Sequence of chain 1.B:
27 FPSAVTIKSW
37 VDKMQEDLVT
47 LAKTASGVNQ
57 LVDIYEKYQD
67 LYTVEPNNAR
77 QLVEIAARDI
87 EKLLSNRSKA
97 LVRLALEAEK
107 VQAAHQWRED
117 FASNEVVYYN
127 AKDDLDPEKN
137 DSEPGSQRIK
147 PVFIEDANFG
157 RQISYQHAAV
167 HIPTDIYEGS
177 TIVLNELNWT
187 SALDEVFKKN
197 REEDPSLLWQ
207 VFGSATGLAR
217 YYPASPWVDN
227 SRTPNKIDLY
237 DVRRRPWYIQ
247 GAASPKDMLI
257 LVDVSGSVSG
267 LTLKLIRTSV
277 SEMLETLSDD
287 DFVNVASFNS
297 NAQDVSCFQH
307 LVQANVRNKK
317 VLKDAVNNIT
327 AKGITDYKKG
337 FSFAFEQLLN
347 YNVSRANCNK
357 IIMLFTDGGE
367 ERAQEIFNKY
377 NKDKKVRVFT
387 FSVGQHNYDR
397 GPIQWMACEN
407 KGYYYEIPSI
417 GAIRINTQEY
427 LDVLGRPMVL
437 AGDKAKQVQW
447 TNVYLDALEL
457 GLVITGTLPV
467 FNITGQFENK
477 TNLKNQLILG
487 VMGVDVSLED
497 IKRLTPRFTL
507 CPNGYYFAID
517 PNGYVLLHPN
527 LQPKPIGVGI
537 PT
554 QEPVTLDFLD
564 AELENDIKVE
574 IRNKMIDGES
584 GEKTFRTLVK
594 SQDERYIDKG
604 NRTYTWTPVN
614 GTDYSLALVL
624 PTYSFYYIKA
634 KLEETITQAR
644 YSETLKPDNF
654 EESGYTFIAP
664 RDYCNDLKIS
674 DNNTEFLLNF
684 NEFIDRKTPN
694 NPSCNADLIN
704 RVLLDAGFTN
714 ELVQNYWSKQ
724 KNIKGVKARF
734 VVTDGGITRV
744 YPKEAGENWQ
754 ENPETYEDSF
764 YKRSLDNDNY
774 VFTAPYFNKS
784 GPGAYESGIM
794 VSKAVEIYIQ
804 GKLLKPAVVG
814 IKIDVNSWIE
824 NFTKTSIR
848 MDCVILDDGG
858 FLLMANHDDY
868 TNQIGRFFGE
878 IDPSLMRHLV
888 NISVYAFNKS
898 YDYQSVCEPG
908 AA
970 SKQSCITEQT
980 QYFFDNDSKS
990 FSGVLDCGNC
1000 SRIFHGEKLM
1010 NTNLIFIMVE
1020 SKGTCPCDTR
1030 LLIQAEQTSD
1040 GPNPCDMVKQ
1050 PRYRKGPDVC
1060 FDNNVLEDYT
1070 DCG

Binding-site contacts:
Ligand atom O7 contacts residue LEU44 of chain 1.B at 3.7 Å.
Ligand atom C7 contacts residue ASP43 of chain 1.B at 3.6 Å.
Ligand atom N2 contacts residue ASN824 of chain 1.B at 3.5 Å (h-bond).
Ligand atom O4 contacts residue ASP43 of chain 1.B at 3.9 Å.
Ligand atom O7 contacts residue ASP43 of chain 1.B at 2.8 Å (salt-bridge).
Ligand atom O5 contacts residue ASP43 of chain 1.B at 2.8 Å (salt-bridge).
Ligand atom C5 contacts residue ASN824 of chain 1.B at 3.1 Å.
Ligand atom C8 contacts residue ILE816 of chain 1.B at 3.8 Å (hydrophobic).
Ligand atom O7 contacts residue LEU47 of chain 1.B at 3.3 Å.
Ligand atom O6 contacts residue THR46 of chain 1.B at 3.8 Å.
Ligand atom O4 contacts residue THR50 of chain 1.B at 4.2 Å.
Ligand atom C7 contacts residue SER820 of chain 1.B at 3.9 Å.
Ligand atom O5 contacts residue GLU823 of chain 1.B at 3.2 Å (salt-bridge).
Ligand atom O6 contacts residue THR50 of chain 1.B at 4.3 Å.
Ligand atom C7 contacts residue LEU47 of chain 1.B at 3.6 Å (hydrophobic).
Ligand atom C3 contacts residue ASN824 of chain 1.B at 3.5 Å.
Ligand atom C6 contacts residue ASP43 of chain 1.B at 3.2 Å.
Ligand atom N2 contacts residue SER820 of chain 1.B at 3.2 Å (h-bond).
Ligand atom C3 contacts residue ASP43 of chain 1.B at 3.6 Å.
Ligand atom O3 contacts residue ASP43 of chain 1.B at 3.1 Å (salt-bridge).
Ligand atom C2 contacts residue SER820 of chain 1.B at 4.1 Å.
Ligand atom C6 contacts residue LYS827 of chain 1.B at 3.9 Å.
Ligand atom C1 contacts residue ASP43 of chain 1.B at 3.7 Å.
Ligand atom C1 contacts residue GLU823 of chain 1.B at 3.5 Å.
Ligand atom C4 contacts residue ASN824 of chain 1.B at 3.3 Å.
Ligand atom O3 contacts residue LEU47 of chain 1.B at 3.3 Å.
Ligand atom O6 contacts residue ASP43 of chain 1.B at 4.3 Å.
Ligand atom C5 contacts residue ASP43 of chain 1.B at 3.4 Å.
Ligand atom C6 contacts residue ASN824 of chain 1.B at 3.1 Å.
Ligand atom C8 contacts residue TRP821 of chain 1.B at 3.6 Å (hydrophobic).
Ligand atom N2 contacts residue ASP43 of chain 1.B at 3.9 Å.
Ligand atom C1 contacts residue SER820 of chain 1.B at 3.9 Å.
Ligand atom C8 contacts residue SER820 of chain 1.B at 3.7 Å.
Ligand atom O5 contacts residue ASN824 of chain 1.B at 2.5 Å (h-bond).
Ligand atom C4 contacts residue ASP43 of chain 1.B at 3.3 Å.
Ligand atom C6 contacts residue THR46 of chain 1.B at 3.5 Å.
Ligand atom C1 contacts residue ASN824 of chain 1.B at 1.4 Å.
Ligand atom C8 contacts residue LEU47 of chain 1.B at 4.0 Å (hydrophobic).
Ligand atom C2 contacts residue ASP43 of chain 1.B at 3.2 Å.
Ligand atom C2 contacts residue ASN824 of chain 1.B at 2.5 Å.

This protein binds this small molecule.
Small molecule (SMILES): CC(=O)N[C@H]1[C@H](O[C@H]2[C@H](O)[C@@H](NC(C)=O)CO[C@@H]2CO)O[C@H](CO)[C@@H](O)[C@@H]1O[C@@H]1O[C@H](CO)[C@@H](O)[C@H](O)[C@@H]1O